Sequence of chain 56.K:
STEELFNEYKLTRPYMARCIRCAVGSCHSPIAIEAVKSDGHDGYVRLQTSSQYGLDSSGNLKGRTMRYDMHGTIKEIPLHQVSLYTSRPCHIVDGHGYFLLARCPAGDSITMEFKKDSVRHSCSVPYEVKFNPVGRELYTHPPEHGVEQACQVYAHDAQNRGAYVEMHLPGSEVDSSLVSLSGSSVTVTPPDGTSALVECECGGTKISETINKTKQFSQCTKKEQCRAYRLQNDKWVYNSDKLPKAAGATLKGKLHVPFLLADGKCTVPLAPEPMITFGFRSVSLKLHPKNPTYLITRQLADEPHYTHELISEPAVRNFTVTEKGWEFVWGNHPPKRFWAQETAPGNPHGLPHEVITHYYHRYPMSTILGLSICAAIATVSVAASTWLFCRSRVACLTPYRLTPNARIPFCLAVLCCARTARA

The small molecule below binds the protein below.
Small molecule (SMILES): CC(=O)N[C@@H]1[C@@H](O)[C@H](O)[C@@H](CO)O[C@H]1O

Binding-site contacts:
Ligand atom C5 contacts residue ASN212 of chain 56.K at 3.7 Å.
Ligand atom C4 contacts residue ASN212 of chain 56.K at 4.2 Å.
Ligand atom C1 contacts residue ASN212 of chain 56.K at 1.4 Å.
Ligand atom N2 contacts residue ILE211 of chain 56.K at 4.0 Å.
Ligand atom C3 contacts residue ASN212 of chain 56.K at 3.8 Å.
Ligand atom C7 contacts residue ASN212 of chain 56.K at 3.7 Å.
Ligand atom N2 contacts residue ASN212 of chain 56.K at 2.9 Å (h-bond).
Ligand atom O5 contacts residue ASN212 of chain 56.K at 2.4 Å (h-bond).
Ligand atom C2 contacts residue ASN212 of chain 56.K at 2.5 Å.
Ligand atom C1 contacts residue ILE211 of chain 56.K at 4.2 Å (hydrophobic).
Ligand atom O7 contacts residue ASN212 of chain 56.K at 4.1 Å.